Binding-site contacts:
Ligand atom OAC contacts residue TYR85 of chain 1.A at 4.2 Å.
Ligand atom NAR contacts residue VAL30 of chain 1.A at 4.2 Å.
Ligand atom NAI contacts residue ILE96 of chain 1.A at 3.7 Å.
Ligand atom CAL contacts residue ASN86 of chain 1.A at 3.5 Å.
Ligand atom CAM contacts residue ILE96 of chain 1.A at 4.2 Å (hydrophobic).
Ligand atom CAM contacts residue ASN86 of chain 1.A at 3.8 Å.
Ligand atom O5' contacts residue VAL35 of chain 1.A at 3.8 Å.
Ligand atom O3' contacts residue ASP36 of chain 1.A at 3.2 Å (salt-bridge).
Ligand atom CAG contacts residue VAL35 of chain 1.A at 4.1 Å (hydrophobic).
Ligand atom CAL contacts residue ILE96 of chain 1.A at 3.3 Å (hydrophobic).
Ligand atom CAK contacts residue VAL30 of chain 1.A at 3.8 Å (hydrophobic).
Ligand atom C3' contacts residue GLU39 of chain 1.A at 3.8 Å.
Ligand atom CAK contacts residue ILE96 of chain 1.A at 3.5 Å (hydrophobic).
Ligand atom NAI contacts residue TYR85 of chain 1.A at 3.7 Å.
Ligand atom CAA contacts residue VAL30 of chain 1.A at 3.8 Å (hydrophobic).
Ligand atom C2' contacts residue VAL40 of chain 1.A at 4.0 Å (hydrophobic).
Ligand atom CAL contacts residue TYR85 of chain 1.A at 4.2 Å (hydrophobic).
Ligand atom OAC contacts residue ASN86 of chain 1.A at 3.5 Å (h-bond).
Ligand atom C3' contacts residue ASP36 of chain 1.A at 4.1 Å.
Ligand atom O4' contacts residue VAL30 of chain 1.A at 3.9 Å.
Ligand atom O5' contacts residue VAL30 of chain 1.A at 4.0 Å.
Ligand atom CAA contacts residue VAL35 of chain 1.A at 3.7 Å (hydrophobic).
Ligand atom C3' contacts residue VAL40 of chain 1.A at 4.0 Å (hydrophobic).
Ligand atom OAB contacts residue ASN86 of chain 1.A at 2.8 Å (h-bond).
Ligand atom CAA contacts residue ILE96 of chain 1.A at 4.0 Å (hydrophobic).
Ligand atom O3' contacts residue VAL40 of chain 1.A at 3.5 Å.
Ligand atom O3' contacts residue GLU39 of chain 1.A at 3.1 Å (salt-bridge).
Ligand atom C4' contacts residue GLU39 of chain 1.A at 3.5 Å.
Ligand atom CAK contacts residue VAL35 of chain 1.A at 3.9 Å (hydrophobic).
Ligand atom NAI contacts residue ASN86 of chain 1.A at 3.1 Å (h-bond).
Ligand atom CAG contacts residue VAL30 of chain 1.A at 3.4 Å (hydrophobic).
Ligand atom CAG contacts residue ILE96 of chain 1.A at 4.0 Å (hydrophobic).
Ligand atom O3' contacts residue VAL35 of chain 1.A at 4.1 Å.
Ligand atom OAB contacts residue TYR85 of chain 1.A at 3.9 Å.
Ligand atom CAL contacts residue TYR43 of chain 1.A at 4.2 Å (hydrophobic).
Ligand atom OAB contacts residue ILE96 of chain 1.A at 3.5 Å.
Ligand atom C2' contacts residue GLU39 of chain 1.A at 4.1 Å.
Ligand atom C3' contacts residue VAL35 of chain 1.A at 4.0 Å (hydrophobic).
Ligand atom O2' contacts residue GLU39 of chain 1.A at 3.2 Å (salt-bridge).
Ligand atom OAB contacts residue TYR43 of chain 1.A at 3.9 Å.

The small molecule below binds the protein below.
Small molecule (SMILES): Cc1cn([C@@H]2O[C@H](CO)[C@@H](O)[C@H]2O)c(=O)[nH]c1=O

Sequence of chain 1.A:
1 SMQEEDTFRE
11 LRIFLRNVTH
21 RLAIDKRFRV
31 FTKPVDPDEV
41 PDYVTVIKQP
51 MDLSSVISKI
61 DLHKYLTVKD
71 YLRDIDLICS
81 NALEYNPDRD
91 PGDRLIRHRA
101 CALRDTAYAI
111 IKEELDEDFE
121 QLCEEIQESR